The small molecule below binds the protein below.
Small molecule (SMILES): CCCCNC(=O)[C@H](C)C[C@H](O)[C@H](CC(C)C)NC(=O)[C@H](CCSC)NC(=O)CCC(C)C

Binding-site contacts:
Ligand atom C62 contacts residue VAL85 of chain 1.A at 3.8 Å (hydrophobic).
Ligand atom C43 contacts residue ASP244 of chain 1.A at 3.5 Å.
Ligand atom C75 contacts residue LEU46 of chain 1.A at 3.8 Å (hydrophobic).
Ligand atom S1 contacts residue ARG251 of chain 1.A at 3.6 Å.
Ligand atom C53 contacts residue GLY50 of chain 1.A at 3.8 Å.
Ligand atom O38 contacts residue GLY246 of chain 1.A at 3.5 Å.
Ligand atom C17 contacts residue GLY27 of chain 1.A at 3.6 Å.
Ligand atom O31 contacts residue GLN89 of chain 1.A at 3.0 Å (h-bond).
Ligand atom C22 contacts residue GLY29 of chain 1.A at 3.6 Å.
Ligand atom O50 contacts residue TYR87 of chain 1.A at 3.2 Å.
Ligand atom N51 contacts residue GLY50 of chain 1.A at 2.9 Å (h-bond).
Ligand atom O13 contacts residue THR247 of chain 1.A at 3.4 Å.
Ligand atom C17 contacts residue THR248 of chain 1.A at 3.4 Å.
Ligand atom O13 contacts residue THR248 of chain 1.A at 2.9 Å (h-bond).
Ligand atom C36 contacts residue ASP48 of chain 1.A at 3.6 Å.
Ligand atom C40 contacts residue ASP244 of chain 1.A at 3.1 Å.
Ligand atom O38 contacts residue ASP244 of chain 1.A at 2.5 Å (salt-bridge).
Ligand atom O31 contacts residue THR88 of chain 1.A at 3.4 Å.
Ligand atom C36 contacts residue ASP244 of chain 1.A at 3.4 Å.
Ligand atom C5 contacts residue GLN89 of chain 1.A at 3.8 Å.
Ligand atom C22 contacts residue GLY246 of chain 1.A at 3.2 Å.
Ligand atom C49 contacts residue GLY50 of chain 1.A at 3.7 Å.
Ligand atom C66 contacts residue GLY246 of chain 1.A at 3.7 Å.
Ligand atom S1 contacts residue THR88 of chain 1.A at 3.8 Å.
Ligand atom C71 contacts residue PHE124 of chain 1.A at 3.8 Å (hydrophobic).
Ligand atom C71 contacts residue GLN89 of chain 1.A at 3.5 Å.
Ligand atom N32 contacts residue GLY246 of chain 1.A at 3.0 Å (h-bond).
Ligand atom C20 contacts residue GLY246 of chain 1.A at 3.4 Å.
Ligand atom O38 contacts residue ASP48 of chain 1.A at 2.5 Å (salt-bridge).
Ligand atom C5 contacts residue THR88 of chain 1.A at 3.8 Å.
Ligand atom C71 contacts residue TYR87 of chain 1.A at 3.7 Å (hydrophobic).
Ligand atom C43 contacts residue GLY50 of chain 1.A at 3.6 Å.
Ligand atom C34 contacts residue GLY246 of chain 1.A at 3.8 Å.
Ligand atom C62 contacts residue PRO86 of chain 1.A at 3.8 Å (hydrophobic).
Ligand atom C45 contacts residue ASP244 of chain 1.A at 3.6 Å.
Ligand atom O31 contacts residue TYR87 of chain 1.A at 3.8 Å.
Ligand atom S1 contacts residue GLN89 of chain 1.A at 3.6 Å.
Ligand atom O50 contacts residue THR88 of chain 1.A at 3.1 Å (h-bond).
Ligand atom C66 contacts residue ASP48 of chain 1.A at 3.8 Å.
Ligand atom C56 contacts residue GLY50 of chain 1.A at 3.6 Å.

Sequence of chain 1.A:
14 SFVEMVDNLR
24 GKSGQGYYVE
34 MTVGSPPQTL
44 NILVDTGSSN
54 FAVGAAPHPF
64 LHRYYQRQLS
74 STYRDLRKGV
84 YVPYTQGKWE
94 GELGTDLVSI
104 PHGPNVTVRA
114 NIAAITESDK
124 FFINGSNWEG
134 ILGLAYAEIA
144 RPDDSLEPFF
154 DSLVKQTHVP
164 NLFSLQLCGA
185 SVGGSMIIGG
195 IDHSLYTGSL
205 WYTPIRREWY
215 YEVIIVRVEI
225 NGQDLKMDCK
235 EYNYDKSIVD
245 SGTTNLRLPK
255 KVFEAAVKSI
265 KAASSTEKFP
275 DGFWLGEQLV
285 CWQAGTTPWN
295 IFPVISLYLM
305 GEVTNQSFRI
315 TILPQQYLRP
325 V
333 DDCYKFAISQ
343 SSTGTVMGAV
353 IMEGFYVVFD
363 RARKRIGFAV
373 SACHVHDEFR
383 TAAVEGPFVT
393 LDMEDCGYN